Sequence of chain 3.A:
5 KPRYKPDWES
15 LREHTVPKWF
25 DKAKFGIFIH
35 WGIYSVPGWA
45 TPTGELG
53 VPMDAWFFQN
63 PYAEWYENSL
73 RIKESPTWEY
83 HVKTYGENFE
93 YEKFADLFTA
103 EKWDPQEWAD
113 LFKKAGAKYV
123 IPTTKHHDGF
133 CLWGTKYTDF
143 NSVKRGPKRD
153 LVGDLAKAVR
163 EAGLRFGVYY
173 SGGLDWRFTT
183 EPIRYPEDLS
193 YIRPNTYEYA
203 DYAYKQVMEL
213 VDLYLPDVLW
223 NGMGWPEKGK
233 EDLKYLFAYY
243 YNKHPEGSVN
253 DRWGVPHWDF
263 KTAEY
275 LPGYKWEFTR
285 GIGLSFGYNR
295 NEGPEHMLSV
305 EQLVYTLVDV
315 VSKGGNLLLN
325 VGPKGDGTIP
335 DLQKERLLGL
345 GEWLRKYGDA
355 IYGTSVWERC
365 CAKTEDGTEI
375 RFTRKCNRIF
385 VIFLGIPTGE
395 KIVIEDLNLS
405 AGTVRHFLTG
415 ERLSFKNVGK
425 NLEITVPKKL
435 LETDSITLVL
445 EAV

Binding-site contacts:
Ligand atom C6 contacts residue HIS34 of chain 3.A at 3.9 Å.
Ligand atom O3 contacts residue ARG254 of chain 3.A at 3.6 Å (salt-bridge).
Ligand atom C4 contacts residue HIS34 of chain 3.A at 3.4 Å.
Ligand atom C3 contacts residue LEU50 of chain 3.A at 4.2 Å (hydrophobic).
Ligand atom O2 contacts residue TYR64 of chain 3.A at 3.8 Å.
Ligand atom C3 contacts residue TRP67 of chain 3.A at 3.9 Å (hydrophobic).
Ligand atom C4 contacts residue HIS128 of chain 3.A at 4.0 Å.
Ligand atom O3 contacts residue GLU266 of chain 3.A at 3.2 Å.
Ligand atom N3 contacts residue TRP58 of chain 3.A at 3.8 Å.
Ligand atom N3 contacts residue TRP67 of chain 3.A at 3.1 Å.
Ligand atom C6 contacts residue PHE32 of chain 3.A at 3.9 Å (hydrophobic).
Ligand atom C2 contacts residue HIS128 of chain 3.A at 4.2 Å.
Ligand atom N2 contacts residue TRP67 of chain 3.A at 3.2 Å.
Ligand atom O4 contacts residue HIS34 of chain 3.A at 2.6 Å (h-bond).
Ligand atom N2 contacts residue TYR64 of chain 3.A at 3.9 Å.
Ligand atom C4 contacts residue GLU66 of chain 3.A at 3.8 Å.
Ligand atom C5 contacts residue PHE290 of chain 3.A at 3.7 Å (hydrophobic).
Ligand atom C3 contacts residue GLU266 of chain 3.A at 4.0 Å.
Ligand atom C2 contacts residue HIS129 of chain 3.A at 3.5 Å.
Ligand atom C5 contacts residue HIS34 of chain 3.A at 4.3 Å.
Ligand atom O4 contacts residue ARG254 of chain 3.A at 4.0 Å.
Ligand atom O3 contacts residue GLU66 of chain 3.A at 2.5 Å (salt-bridge).
Ligand atom O4 contacts residue TYR171 of chain 3.A at 3.8 Å.
Ligand atom N1 contacts residue TRP67 of chain 3.A at 3.6 Å.
Ligand atom C6 contacts residue PHE290 of chain 3.A at 3.4 Å (hydrophobic).
Ligand atom O2 contacts residue TRP67 of chain 3.A at 3.1 Å (h-bond).
Ligand atom C3 contacts residue GLU66 of chain 3.A at 3.4 Å.
Ligand atom O5 contacts residue ARG254 of chain 3.A at 3.7 Å.
Ligand atom C3 contacts residue TYR64 of chain 3.A at 4.0 Å (hydrophobic).
Ligand atom O4 contacts residue HIS128 of chain 3.A at 3.0 Å (h-bond).
Ligand atom O3 contacts residue HIS129 of chain 3.A at 3.8 Å.
Ligand atom C4 contacts residue PHE290 of chain 3.A at 3.8 Å (hydrophobic).
Ligand atom C3 contacts residue HIS128 of chain 3.A at 3.8 Å.
Ligand atom C4 contacts residue GLU266 of chain 3.A at 3.5 Å.
Ligand atom O4 contacts residue GLU266 of chain 3.A at 3.8 Å.
Ligand atom C2 contacts residue TRP67 of chain 3.A at 4.1 Å (hydrophobic).
Ligand atom O3 contacts residue HIS128 of chain 3.A at 2.9 Å (h-bond).
Ligand atom O3 contacts residue TRP67 of chain 3.A at 3.2 Å (h-bond).
Ligand atom O2 contacts residue HIS129 of chain 3.A at 2.9 Å (h-bond).
Ligand atom N3 contacts residue TYR64 of chain 3.A at 3.3 Å.

The small molecule below binds the protein below.
Small molecule (SMILES): C[C@@H]1O[C@@H](O[C@H]2[C@H](O)[C@H](O)[C@H](C)O[C@@H]2N=[N+]=N)[C@@H](O)[C@H](O)[C@@H]1O